Binding-site contacts:
Ligand atom O6A contacts residue SER93 of chain 56.F at 3.2 Å.
Ligand atom O3 contacts residue ARG157 of chain 56.F at 3.3 Å (salt-bridge).
Ligand atom C6 contacts residue SER93 of chain 56.F at 4.0 Å.
Ligand atom OAH contacts residue LEU2 of chain 56.F at 2.8 Å (h-bond).
Ligand atom O4 contacts residue SER93 of chain 56.F at 3.0 Å (h-bond).
Ligand atom C3 contacts residue ARG157 of chain 56.F at 3.7 Å.
Ligand atom C2 contacts residue ALA158 of chain 56.F at 3.7 Å (hydrophobic).
Ligand atom O4 contacts residue LYS156 of chain 56.F at 3.5 Å.
Ligand atom C6 contacts residue HIS94 of chain 56.F at 3.9 Å.
Ligand atom O4 contacts residue HIS155 of chain 56.F at 3.5 Å (h-bond).
Ligand atom O6A contacts residue HIS94 of chain 56.F at 3.2 Å (h-bond).
Ligand atom OAH contacts residue ASP3 of chain 56.F at 4.0 Å.
Ligand atom O6A contacts residue LEU62 of chain 56.F at 3.4 Å.
Ligand atom OAH contacts residue THR4 of chain 56.F at 3.7 Å.
Ligand atom O3 contacts residue ALA158 of chain 56.F at 3.0 Å (h-bond).
Ligand atom O5B contacts residue LYS156 of chain 56.F at 3.3 Å.
Ligand atom C6 contacts residue HIS155 of chain 56.F at 3.4 Å.
Ligand atom O6B contacts residue HIS94 of chain 56.F at 4.0 Å.
Ligand atom O5 contacts residue LYS156 of chain 56.F at 3.4 Å.
Ligand atom O3 contacts residue LYS156 of chain 56.F at 3.0 Å.
Ligand atom O5 contacts residue ARG157 of chain 56.F at 3.8 Å.
Ligand atom C5 contacts residue HIS155 of chain 56.F at 4.0 Å.
Ligand atom C4 contacts residue LYS156 of chain 56.F at 4.0 Å.
Ligand atom O6B contacts residue ARG157 of chain 56.F at 3.3 Å (salt-bridge).
Ligand atom C6 contacts residue LEU62 of chain 56.F at 3.5 Å (hydrophobic).
Ligand atom SAG contacts residue ARG157 of chain 56.F at 3.6 Å (salt-bridge).
Ligand atom OAF contacts residue ARG157 of chain 56.F at 2.8 Å (salt-bridge).
Ligand atom C3 contacts residue LYS156 of chain 56.F at 4.0 Å.
Ligand atom C3 contacts residue ALA158 of chain 56.F at 4.0 Å (hydrophobic).
Ligand atom O6A contacts residue HIS155 of chain 56.F at 3.8 Å.
Ligand atom OBI contacts residue LYS156 of chain 56.F at 4.0 Å.
Ligand atom SAG contacts residue THR4 of chain 56.F at 3.9 Å.
Ligand atom OAH contacts residue ARG157 of chain 56.F at 3.1 Å (salt-bridge).
Ligand atom OAF contacts residue THR4 of chain 56.F at 2.9 Å (h-bond).
Ligand atom OAF contacts residue ALA158 of chain 56.F at 3.3 Å.
Ligand atom O5 contacts residue HIS155 of chain 56.F at 3.6 Å.
Ligand atom O6B contacts residue LYS156 of chain 56.F at 3.3 Å.
Ligand atom O6B contacts residue HIS155 of chain 56.F at 3.3 Å (h-bond).
Ligand atom C5 contacts residue LEU62 of chain 56.F at 3.8 Å (hydrophobic).
Ligand atom O6B contacts residue LEU62 of chain 56.F at 4.0 Å.

Sequence of chain 56.F:
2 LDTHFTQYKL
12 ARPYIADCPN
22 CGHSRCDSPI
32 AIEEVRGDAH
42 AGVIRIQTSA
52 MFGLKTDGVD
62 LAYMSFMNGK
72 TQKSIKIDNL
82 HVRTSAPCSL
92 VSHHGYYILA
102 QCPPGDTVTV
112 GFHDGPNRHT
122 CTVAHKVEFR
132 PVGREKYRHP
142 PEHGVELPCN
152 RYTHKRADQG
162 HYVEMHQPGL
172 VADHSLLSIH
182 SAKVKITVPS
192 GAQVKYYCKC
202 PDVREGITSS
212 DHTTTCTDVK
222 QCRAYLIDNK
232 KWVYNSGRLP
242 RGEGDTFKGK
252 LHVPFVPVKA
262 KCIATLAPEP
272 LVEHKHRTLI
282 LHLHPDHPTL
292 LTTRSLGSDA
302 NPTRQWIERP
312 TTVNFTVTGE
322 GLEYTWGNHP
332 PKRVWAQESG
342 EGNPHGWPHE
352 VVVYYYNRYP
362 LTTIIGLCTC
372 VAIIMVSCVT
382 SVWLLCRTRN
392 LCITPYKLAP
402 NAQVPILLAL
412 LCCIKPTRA

The small molecule below binds the protein below.
Small molecule (SMILES): O=C(O)[C@@H]1O[C@H](O[C@H]2[C@@H](OS(=O)(=O)O)O[C@@H](O)[C@H](NS(=O)(=O)O)[C@H]2O)[C@@H](OS(=O)(=O)O)[C@H](O)[C@@H]1O